Sequence of chain 1.A:
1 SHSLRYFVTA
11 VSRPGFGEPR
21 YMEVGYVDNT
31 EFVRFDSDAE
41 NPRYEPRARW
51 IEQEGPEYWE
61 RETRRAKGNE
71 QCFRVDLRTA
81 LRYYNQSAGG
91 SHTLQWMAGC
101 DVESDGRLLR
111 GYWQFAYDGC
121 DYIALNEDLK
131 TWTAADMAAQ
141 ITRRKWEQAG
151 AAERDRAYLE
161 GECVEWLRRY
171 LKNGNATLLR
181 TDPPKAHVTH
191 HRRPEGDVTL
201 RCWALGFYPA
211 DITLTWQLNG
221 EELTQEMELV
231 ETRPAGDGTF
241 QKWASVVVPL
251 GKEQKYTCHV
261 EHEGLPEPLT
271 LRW

A protein and the small-molecule ligand that binds it are described below.
Small molecule (SMILES): CC(C)C[C@H](N)C(=O)O

Binding-site contacts:
Ligand atom N contacts residue TRP146 of chain 1.A at 4.5 Å.
Ligand atom CD1 contacts residue TYR122 of chain 1.A at 4.2 Å (hydrophobic).
Ligand atom CD2 contacts residue GLY1 of chain 1.D at 4.4 Å.
Ligand atom CA contacts residue THR142 of chain 1.A at 3.9 Å.
Ligand atom OXT contacts residue TYR83 of chain 1.A at 3.3 Å (h-bond).
Ligand atom CD1 contacts residue ASP76 of chain 1.A at 4.1 Å.
Ligand atom CG contacts residue GLY1 of chain 1.D at 4.4 Å.
Ligand atom OXT contacts residue GLY1 of chain 1.D at 3.8 Å.
Ligand atom C contacts residue THR79 of chain 1.A at 4.0 Å.
Ligand atom CB contacts residue ASP76 of chain 1.A at 4.1 Å.
Ligand atom C contacts residue TYR83 of chain 1.A at 4.0 Å (hydrophobic).
Ligand atom C contacts residue THR142 of chain 1.A at 3.8 Å.
Ligand atom CA contacts residue ASP76 of chain 1.A at 4.1 Å.
Ligand atom CG contacts residue ASP76 of chain 1.A at 3.6 Å.
Ligand atom O contacts residue GLY1 of chain 1.D at 3.1 Å (h-bond).
Ligand atom CB contacts residue THR142 of chain 1.A at 4.0 Å.
Ligand atom C contacts residue LYS145 of chain 1.A at 3.4 Å.
Ligand atom CB contacts residue THR79 of chain 1.A at 4.3 Å.
Ligand atom OXT contacts residue THR79 of chain 1.A at 4.3 Å.
Ligand atom OXT contacts residue LYS145 of chain 1.A at 3.4 Å (salt-bridge).
Ligand atom CD2 contacts residue TRP146 of chain 1.A at 4.0 Å (hydrophobic).
Ligand atom CA contacts residue GLY1 of chain 1.D at 2.5 Å.
Ligand atom N contacts residue GLY1 of chain 1.D at 1.3 Å.
Ligand atom CA contacts residue TRP146 of chain 1.A at 4.4 Å (hydrophobic).
Ligand atom N contacts residue ASP76 of chain 1.A at 3.0 Å (salt-bridge).
Ligand atom CB contacts residue GLY1 of chain 1.D at 3.7 Å.
Ligand atom CD2 contacts residue THR142 of chain 1.A at 4.5 Å.
Ligand atom O contacts residue LYS145 of chain 1.A at 2.8 Å (salt-bridge).
Ligand atom CD2 contacts residue ASP76 of chain 1.A at 3.8 Å.
Ligand atom O contacts residue THR79 of chain 1.A at 3.6 Å.
Ligand atom O contacts residue TYR83 of chain 1.A at 4.0 Å.
Ligand atom C contacts residue GLY1 of chain 1.D at 3.0 Å.
Ligand atom CB contacts residue TYR122 of chain 1.A at 4.3 Å (hydrophobic).
Ligand atom CG contacts residue LEU94 of chain 1.A at 4.4 Å (hydrophobic).
Ligand atom OXT contacts residue THR142 of chain 1.A at 2.9 Å (h-bond).
Ligand atom CD1 contacts residue LEU94 of chain 1.A at 3.9 Å (hydrophobic).
Ligand atom CD2 contacts residue TYR122 of chain 1.A at 4.4 Å (hydrophobic).